Sequence of chain 1.A:
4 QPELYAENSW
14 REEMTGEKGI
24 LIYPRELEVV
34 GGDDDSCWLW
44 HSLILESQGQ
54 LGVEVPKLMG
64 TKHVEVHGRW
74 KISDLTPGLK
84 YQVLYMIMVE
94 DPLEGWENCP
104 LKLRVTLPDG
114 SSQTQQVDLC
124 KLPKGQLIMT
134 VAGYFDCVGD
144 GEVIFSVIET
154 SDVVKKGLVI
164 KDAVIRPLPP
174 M

Binding-site contacts:
Ligand atom CAT contacts residue VAL167 of chain 1.A at 3.9 Å (hydrophobic).
Ligand atom CAC contacts residue MET157 of chain 1.B at 3.7 Å (hydrophobic).
Ligand atom CAP contacts residue TRP38 of chain 1.B at 3.9 Å (hydrophobic).
Ligand atom CAS contacts residue ASP165 of chain 1.A at 3.5 Å.
Ligand atom CAR contacts residue LYS164 of chain 1.A at 3.6 Å.
Ligand atom CAJ contacts residue ARG194 of chain 1.B at 3.8 Å.
Ligand atom CAF contacts residue LEU49 of chain 1.B at 3.9 Å (hydrophobic).
Ligand atom CAQ contacts residue LEU130 of chain 1.A at 3.8 Å (hydrophobic).
Ligand atom CAJ contacts residue TRP38 of chain 1.B at 3.8 Å (hydrophobic).
Ligand atom CAA contacts residue LYS189 of chain 1.B at 3.9 Å.
Ligand atom CAL contacts residue TRP38 of chain 1.B at 4.0 Å (hydrophobic).
Ligand atom CAL contacts residue ARG169 of chain 1.A at 3.6 Å.
Ligand atom CAA contacts residue LEU114 of chain 1.B at 3.8 Å (hydrophobic).
Ligand atom CAF contacts residue SO41 of chain 1.C at 3.2 Å.
Ligand atom CAA contacts residue SO41 of chain 1.C at 3.6 Å.
Ligand atom CAI contacts residue ARG169 of chain 1.A at 3.6 Å.
Ligand atom OAU contacts residue ASP190 of chain 1.B at 2.8 Å (salt-bridge).
Ligand atom CAE contacts residue SO41 of chain 1.C at 3.9 Å.
Ligand atom OAU contacts residue LYS189 of chain 1.B at 2.8 Å (salt-bridge).
Ligand atom CAR contacts residue ASP165 of chain 1.A at 3.7 Å.
Ligand atom CAS contacts residue MET89 of chain 1.A at 3.9 Å (hydrophobic).
Ligand atom OAV contacts residue LYS164 of chain 1.A at 2.6 Å (salt-bridge).
Ligand atom CAA contacts residue ASP190 of chain 1.B at 3.6 Å.
Ligand atom CAN contacts residue TRP38 of chain 1.B at 3.8 Å (hydrophobic).
Ligand atom CAT contacts residue MET89 of chain 1.A at 4.0 Å (hydrophobic).
Ligand atom OAU contacts residue LEU114 of chain 1.B at 3.5 Å.
Ligand atom CAH contacts residue ARG194 of chain 1.B at 4.0 Å.
Ligand atom CAR contacts residue SO41 of chain 1.C at 3.5 Å.
Ligand atom CAJ contacts residue ARG169 of chain 1.A at 3.6 Å.
Ligand atom OAV contacts residue SO41 of chain 1.C at 3.3 Å (h-bond).
Ligand atom OAK contacts residue ARG194 of chain 1.B at 2.9 Å (salt-bridge).
Ligand atom CAI contacts residue ARG194 of chain 1.B at 3.6 Å.
Ligand atom CAF contacts residue ASP190 of chain 1.B at 3.5 Å.
Ligand atom CAQ contacts residue LYS164 of chain 1.A at 3.9 Å.
Ligand atom OAU contacts residue SO41 of chain 1.C at 3.7 Å.
Ligand atom CAQ contacts residue SO41 of chain 1.C at 3.7 Å.
Ligand atom CAS contacts residue VAL167 of chain 1.A at 3.9 Å (hydrophobic).
Ligand atom CAH contacts residue MET157 of chain 1.B at 3.5 Å (hydrophobic).
Ligand atom OAK contacts residue ARG169 of chain 1.A at 2.8 Å (salt-bridge).
Ligand atom OAV contacts residue ASP165 of chain 1.A at 2.7 Å (salt-bridge).

Sequence of chain 1.B:
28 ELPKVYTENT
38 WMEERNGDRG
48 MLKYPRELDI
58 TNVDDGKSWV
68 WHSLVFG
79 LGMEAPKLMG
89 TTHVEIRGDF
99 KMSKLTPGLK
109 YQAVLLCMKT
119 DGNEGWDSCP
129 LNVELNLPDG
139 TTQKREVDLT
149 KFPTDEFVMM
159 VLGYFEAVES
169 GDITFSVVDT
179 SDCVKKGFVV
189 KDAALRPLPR

A small-molecule ligand and the protein it binds are described below.
Small molecule (SMILES): O=C(/C=C/c1ccc(O)cc1)CC/C=C/c1ccc(O)cc1